Sequence of chain 3.A:
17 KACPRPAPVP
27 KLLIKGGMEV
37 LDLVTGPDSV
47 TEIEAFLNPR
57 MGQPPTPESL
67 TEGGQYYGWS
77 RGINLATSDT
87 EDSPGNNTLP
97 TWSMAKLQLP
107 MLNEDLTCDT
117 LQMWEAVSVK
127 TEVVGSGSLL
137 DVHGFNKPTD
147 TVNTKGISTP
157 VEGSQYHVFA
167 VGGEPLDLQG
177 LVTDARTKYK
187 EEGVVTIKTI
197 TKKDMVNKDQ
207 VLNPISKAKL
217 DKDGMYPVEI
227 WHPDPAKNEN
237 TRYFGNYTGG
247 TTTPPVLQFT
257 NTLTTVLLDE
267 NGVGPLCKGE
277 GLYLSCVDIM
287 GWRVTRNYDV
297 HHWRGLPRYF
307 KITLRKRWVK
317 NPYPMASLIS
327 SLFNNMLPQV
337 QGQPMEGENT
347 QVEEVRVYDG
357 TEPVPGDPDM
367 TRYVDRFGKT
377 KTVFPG

Sequence of chain 3.E:
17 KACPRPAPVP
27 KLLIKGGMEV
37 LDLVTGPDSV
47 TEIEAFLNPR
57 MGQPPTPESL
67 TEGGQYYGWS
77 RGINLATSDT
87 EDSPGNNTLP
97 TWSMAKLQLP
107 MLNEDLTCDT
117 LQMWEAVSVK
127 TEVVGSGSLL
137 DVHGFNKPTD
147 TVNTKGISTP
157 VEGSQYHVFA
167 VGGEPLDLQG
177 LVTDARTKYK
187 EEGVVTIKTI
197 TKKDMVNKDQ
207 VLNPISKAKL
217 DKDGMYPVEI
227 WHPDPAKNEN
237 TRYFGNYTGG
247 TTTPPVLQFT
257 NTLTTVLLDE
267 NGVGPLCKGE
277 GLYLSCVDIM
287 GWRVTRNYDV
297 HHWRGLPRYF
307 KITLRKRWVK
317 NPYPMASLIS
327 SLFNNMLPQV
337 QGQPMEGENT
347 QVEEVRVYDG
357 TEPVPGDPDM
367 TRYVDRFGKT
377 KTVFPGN

Binding-site contacts:
Ligand atom C5 contacts residue ASN93 of chain 3.E at 4.3 Å.
Ligand atom C6 contacts residue TYR72 of chain 3.E at 3.5 Å (hydrophobic).
Ligand atom C7 contacts residue TYR72 of chain 3.E at 4.2 Å (hydrophobic).
Ligand atom O4 contacts residue VAL296 of chain 3.E at 4.2 Å.
Ligand atom C3 contacts residue VAL296 of chain 3.E at 3.5 Å (hydrophobic).
Ligand atom C1 contacts residue TYR72 of chain 3.E at 3.7 Å (hydrophobic).
Ligand atom C4 contacts residue GLY78 of chain 3.E at 3.4 Å.
Ligand atom C4 contacts residue HIS298 of chain 3.E at 3.7 Å.
Ligand atom O1B contacts residue TYR72 of chain 3.E at 3.7 Å.
Ligand atom O4 contacts residue THR291 of chain 3.E at 3.4 Å.
Ligand atom C6 contacts residue ASN93 of chain 3.E at 3.5 Å.
Ligand atom O6 contacts residue ARG77 of chain 3.E at 4.0 Å.
Ligand atom C8 contacts residue TYR72 of chain 3.E at 4.2 Å (hydrophobic).
Ligand atom N5 contacts residue TYR72 of chain 3.E at 3.2 Å (h-bond).
Ligand atom C10 contacts residue TYR72 of chain 3.E at 4.2 Å (hydrophobic).
Ligand atom O6 contacts residue ASN93 of chain 3.E at 2.8 Å (h-bond).
Ligand atom O1A contacts residue ARG77 of chain 3.E at 3.1 Å (salt-bridge).
Ligand atom C3 contacts residue GLY78 of chain 3.E at 4.1 Å.
Ligand atom C4 contacts residue TYR72 of chain 3.E at 3.2 Å (hydrophobic).
Ligand atom O10 contacts residue THR291 of chain 3.E at 4.0 Å.
Ligand atom O10 contacts residue ASN293 of chain 3.E at 3.8 Å.
Ligand atom O4 contacts residue TYR72 of chain 3.E at 3.9 Å.
Ligand atom C11 contacts residue ASP85 of chain 3.A at 3.8 Å.
Ligand atom O6 contacts residue GLY78 of chain 3.E at 3.8 Å.
Ligand atom O4 contacts residue ILE79 of chain 3.E at 3.4 Å (h-bond).
Ligand atom O4 contacts residue HIS298 of chain 3.E at 3.1 Å (h-bond).
Ligand atom O6 contacts residue THR94 of chain 3.E at 3.7 Å.
Ligand atom O1B contacts residue ARG77 of chain 3.E at 2.8 Å (salt-bridge).
Ligand atom C1 contacts residue ARG77 of chain 3.E at 3.4 Å.
Ligand atom C4 contacts residue ARG77 of chain 3.E at 4.2 Å.
Ligand atom C3 contacts residue GLY78 of chain 3.E at 4.2 Å.
Ligand atom O4 contacts residue GLY78 of chain 3.E at 3.1 Å.
Ligand atom O3 contacts residue VAL296 of chain 3.E at 4.2 Å.
Ligand atom O1A contacts residue TYR72 of chain 3.E at 3.4 Å.
Ligand atom O8 contacts residue TYR72 of chain 3.E at 3.2 Å (h-bond).
Ligand atom C2 contacts residue GLY78 of chain 3.E at 4.2 Å.
Ligand atom O1A contacts residue GLY78 of chain 3.E at 3.6 Å (h-bond).
Ligand atom O3 contacts residue GLY78 of chain 3.E at 3.6 Å.
Ligand atom C5 contacts residue TYR72 of chain 3.E at 3.5 Å (hydrophobic).
Ligand atom C3 contacts residue HIS298 of chain 3.E at 3.6 Å.

A small-molecule ligand and the protein it binds are described below.
Small molecule (SMILES): CC(=O)N[C@H]1[C@H]([C@H](O)[C@H](O)CO)O[C@@](O[C@H]2[C@@H](O)[C@@H](CO)O[C@@H](O[C@H]3[C@H](O)[C@@H](O)[C@H](O)O[C@@H]3CO)[C@@H]2O)(C(=O)O)C[C@@H]1O